Sequence of chain 1.H:
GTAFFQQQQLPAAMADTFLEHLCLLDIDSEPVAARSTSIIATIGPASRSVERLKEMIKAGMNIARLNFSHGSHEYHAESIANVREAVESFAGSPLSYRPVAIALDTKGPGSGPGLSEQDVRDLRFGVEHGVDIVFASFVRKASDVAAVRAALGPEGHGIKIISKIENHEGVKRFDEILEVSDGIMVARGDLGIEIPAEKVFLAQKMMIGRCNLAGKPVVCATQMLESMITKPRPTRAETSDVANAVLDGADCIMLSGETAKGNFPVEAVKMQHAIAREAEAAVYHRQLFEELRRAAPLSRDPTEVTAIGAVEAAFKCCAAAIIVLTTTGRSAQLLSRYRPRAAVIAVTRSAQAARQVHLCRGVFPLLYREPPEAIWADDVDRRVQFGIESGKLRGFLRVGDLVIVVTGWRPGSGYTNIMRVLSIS

Binding-site contacts:
Ligand atom C1 contacts residue GLU188 of chain 1.H at 3.9 Å.
Ligand atom O2 contacts residue ARG210 of chain 1.H at 3.6 Å.
Ligand atom O2 contacts residue MG1 of chain 1.QA at 4.0 Å.
Ligand atom O1 contacts residue THR244 of chain 1.H at 3.5 Å (h-bond).
Ligand atom C2 contacts residue MG1 of chain 1.QA at 2.7 Å.
Ligand atom O1 contacts residue MET276 of chain 1.H at 4.2 Å.
Ligand atom O3 contacts residue GLU188 of chain 1.H at 3.3 Å (salt-bridge).
Ligand atom O4 contacts residue ALA209 of chain 1.H at 3.9 Å.
Ligand atom O3 contacts residue LYS186 of chain 1.H at 2.7 Å (salt-bridge).
Ligand atom O4 contacts residue MG1 of chain 1.QA at 1.9 Å.
Ligand atom O1 contacts residue MG1 of chain 1.QA at 4.1 Å.
Ligand atom O1 contacts residue ALA209 of chain 1.H at 4.3 Å.
Ligand atom C1 contacts residue MG1 of chain 1.QA at 2.9 Å.
Ligand atom O3 contacts residue MG1 of chain 1.QA at 2.1 Å.
Ligand atom O2 contacts residue ALA209 of chain 1.H at 3.4 Å.
Ligand atom O1 contacts residue LYS186 of chain 1.H at 3.6 Å.
Ligand atom O2 contacts residue ASP212 of chain 1.H at 3.9 Å.
Ligand atom O2 contacts residue GLY211 of chain 1.H at 2.9 Å (h-bond).
Ligand atom O4 contacts residue GLY211 of chain 1.H at 3.9 Å.
Ligand atom C1 contacts residue LYS186 of chain 1.H at 3.5 Å.
Ligand atom O4 contacts residue GLU188 of chain 1.H at 2.9 Å (salt-bridge).
Ligand atom C1 contacts residue ALA209 of chain 1.H at 3.9 Å (hydrophobic).
Ligand atom C1 contacts residue THR244 of chain 1.H at 4.0 Å.
Ligand atom C2 contacts residue ALA209 of chain 1.H at 3.6 Å (hydrophobic).
Ligand atom O3 contacts residue ASP212 of chain 1.H at 4.0 Å.
Ligand atom O1 contacts residue MET207 of chain 1.H at 4.4 Å.
Ligand atom O2 contacts residue THR244 of chain 1.H at 2.6 Å (h-bond).
Ligand atom C2 contacts residue THR244 of chain 1.H at 3.6 Å.
Ligand atom C2 contacts residue GLY211 of chain 1.H at 3.8 Å.
Ligand atom O4 contacts residue ASP212 of chain 1.H at 2.8 Å (salt-bridge).
Ligand atom C2 contacts residue GLU188 of chain 1.H at 3.6 Å.
Ligand atom O3 contacts residue ALA209 of chain 1.H at 4.3 Å.
Ligand atom O1 contacts residue ARG87 of chain 1.H at 3.9 Å.
Ligand atom C2 contacts residue ASP212 of chain 1.H at 3.8 Å.

A small-molecule ligand and the protein it binds are described below.
Small molecule (SMILES): O=C([O-])C(=O)[O-]